Sequence of chain 1.B:
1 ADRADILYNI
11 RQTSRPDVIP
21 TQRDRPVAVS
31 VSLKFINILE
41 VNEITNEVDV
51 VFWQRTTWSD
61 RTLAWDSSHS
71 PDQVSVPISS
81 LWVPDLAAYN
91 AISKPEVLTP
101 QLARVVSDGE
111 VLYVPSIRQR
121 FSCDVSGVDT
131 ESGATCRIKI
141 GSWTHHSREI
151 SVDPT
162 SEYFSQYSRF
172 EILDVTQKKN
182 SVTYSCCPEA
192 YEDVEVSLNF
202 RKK

Binding-site contacts:
Ligand atom F2 contacts residue ARG55 of chain 1.B at 3.5 Å.
Ligand atom N3 contacts residue LEU112 of chain 1.B at 3.3 Å (h-bond).
Ligand atom C14 contacts residue TYR185 of chain 1.A at 3.5 Å (hydrophobic).
Ligand atom C10 contacts residue TRP53 of chain 1.B at 3.5 Å (hydrophobic).
Ligand atom N4 contacts residue VAL114 of chain 1.B at 3.7 Å.
Ligand atom C19 contacts residue LEU112 of chain 1.B at 3.2 Å (hydrophobic).
Ligand atom C12 contacts residue TYR89 of chain 1.A at 3.9 Å (hydrophobic).
Ligand atom N1 contacts residue TYR185 of chain 1.A at 3.5 Å.
Ligand atom C1 contacts residue THR57 of chain 1.B at 3.7 Å.
Ligand atom C2 contacts residue ARG55 of chain 1.B at 3.9 Å.
Ligand atom C11 contacts residue TRP143 of chain 1.A at 3.4 Å (hydrophobic).
Ligand atom C11 contacts residue TRP53 of chain 1.B at 3.9 Å (hydrophobic).
Ligand atom F3 contacts residue THR57 of chain 1.B at 3.1 Å.
Ligand atom O2 contacts residue ARG55 of chain 1.B at 2.7 Å (salt-bridge).
Ligand atom C16 contacts residue TRP143 of chain 1.A at 3.7 Å (hydrophobic).
Ligand atom C18 contacts residue ARG104 of chain 1.B at 3.7 Å.
Ligand atom N4 contacts residue THR144 of chain 1.A at 3.6 Å.
Ligand atom C13 contacts residue TYR185 of chain 1.A at 3.4 Å (hydrophobic).
Ligand atom C12 contacts residue TYR185 of chain 1.A at 3.0 Å (hydrophobic).
Ligand atom F3 contacts residue LEU112 of chain 1.B at 3.8 Å.
Ligand atom C17 contacts residue TRP143 of chain 1.A at 3.7 Å (hydrophobic).
Ligand atom F2 contacts residue THR57 of chain 1.B at 3.5 Å.
Ligand atom C6 contacts residue ARG55 of chain 1.B at 3.4 Å.
Ligand atom C9 contacts residue ARG55 of chain 1.B at 3.6 Å.
Ligand atom C7 contacts residue ARG55 of chain 1.B at 3.8 Å.
Ligand atom N2 contacts residue TYR185 of chain 1.A at 3.8 Å.
Ligand atom C10 contacts residue TYR185 of chain 1.A at 3.5 Å (hydrophobic).
Ligand atom C11 contacts residue TYR185 of chain 1.A at 3.1 Å (hydrophobic).
Ligand atom C4 contacts residue ARG55 of chain 1.B at 3.5 Å.
Ligand atom C16 contacts residue TYR192 of chain 1.A at 3.3 Å (hydrophobic).
Ligand atom O2 contacts residue TRP53 of chain 1.B at 3.9 Å.
Ligand atom N3 contacts residue ARG104 of chain 1.B at 3.3 Å.
Ligand atom C13 contacts residue TRP143 of chain 1.A at 3.3 Å (hydrophobic).
Ligand atom F1 contacts residue THR57 of chain 1.B at 3.6 Å.
Ligand atom C19 contacts residue VAL114 of chain 1.B at 3.9 Å (hydrophobic).
Ligand atom C6 contacts residue CYS187 of chain 1.A at 3.8 Å (hydrophobic).
Ligand atom C5 contacts residue ARG55 of chain 1.B at 3.2 Å.
Ligand atom C20 contacts residue TRP143 of chain 1.A at 3.3 Å (hydrophobic).
Ligand atom C12 contacts residue TRP143 of chain 1.A at 3.5 Å (hydrophobic).
Ligand atom C20 contacts residue VAL114 of chain 1.B at 3.8 Å (hydrophobic).

The small molecule below binds the protein below.
Small molecule (SMILES): O=c1c(-c2cccc(C(F)(F)F)c2)c([O-])[n+](Cc2cncnc2)c2ccccn12

Sequence of chain 1.A:
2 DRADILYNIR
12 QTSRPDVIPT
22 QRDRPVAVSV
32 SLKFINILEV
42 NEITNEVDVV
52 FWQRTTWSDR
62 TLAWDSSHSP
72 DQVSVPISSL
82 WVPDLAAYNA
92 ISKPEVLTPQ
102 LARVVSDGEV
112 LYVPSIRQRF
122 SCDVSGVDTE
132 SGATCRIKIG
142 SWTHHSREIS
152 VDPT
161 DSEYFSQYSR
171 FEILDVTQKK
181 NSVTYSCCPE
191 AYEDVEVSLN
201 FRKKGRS